Sequence of chain 34.D:
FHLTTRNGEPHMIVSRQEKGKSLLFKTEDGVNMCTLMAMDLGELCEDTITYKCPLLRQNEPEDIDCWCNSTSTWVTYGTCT

Binding-site contacts:
Ligand atom O5 contacts residue NAG1 of chain 34.T at 2.5 Å (h-bond).
Ligand atom O2 contacts residue HIS2 of chain 34.D at 3.4 Å (h-bond).
Ligand atom C1 contacts residue NAG1 of chain 34.T at 1.7 Å.
Ligand atom C3 contacts residue BMA1 of chain 34.V at 2.5 Å.
Ligand atom O6 contacts residue NAG1 of chain 34.T at 4.5 Å.
Ligand atom C4 contacts residue BMA1 of chain 34.V at 3.6 Å.
Ligand atom C2 contacts residue NAG1 of chain 34.T at 2.9 Å.
Ligand atom O2 contacts residue NAG1 of chain 34.T at 3.4 Å (h-bond).
Ligand atom C3 contacts residue NAG1 of chain 34.T at 4.1 Å.
Ligand atom C2 contacts residue HIS2 of chain 34.D at 4.5 Å.
Ligand atom C2 contacts residue BMA1 of chain 34.V at 3.2 Å.
Ligand atom O2 contacts residue BMA1 of chain 34.V at 3.0 Å (h-bond).
Ligand atom C5 contacts residue NAG1 of chain 34.T at 3.8 Å.
Ligand atom O4 contacts residue BMA1 of chain 34.V at 4.0 Å.
Ligand atom O3 contacts residue BMA1 of chain 34.V at 1.1 Å.

A small-molecule ligand and the protein it binds are described below.
Small molecule (SMILES): OC[C@H]1O[C@@H](O)[C@@H](O)[C@@H](O)[C@@H]1O